Sequence of chain 1.B:
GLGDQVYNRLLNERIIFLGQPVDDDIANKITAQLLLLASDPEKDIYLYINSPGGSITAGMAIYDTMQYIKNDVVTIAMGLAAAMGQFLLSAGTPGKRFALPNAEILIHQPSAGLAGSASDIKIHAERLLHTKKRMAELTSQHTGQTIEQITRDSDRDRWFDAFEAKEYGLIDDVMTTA

Binding-site contacts:
Ligand atom CE1 contacts residue TYR89 of chain 1.B at 4.0 Å (hydrophobic).
Ligand atom CB contacts residue TYR89 of chain 1.B at 3.5 Å (hydrophobic).
Ligand atom CE1 contacts residue THR86 of chain 1.B at 3.9 Å.
Ligand atom CE contacts residue ILE36 of chain 1.C at 3.7 Å (hydrophobic).
Ligand atom C6 contacts residue LEU31 of chain 1.C at 3.9 Å (hydrophobic).
Ligand atom C8 contacts residue GLU34 of chain 1.C at 3.6 Å.
Ligand atom CA contacts residue TYR89 of chain 1.B at 3.3 Å (hydrophobic).
Ligand atom C contacts residue TYR89 of chain 1.B at 3.1 Å (hydrophobic).
Ligand atom CA contacts residue TYR67 of chain 1.C at 3.5 Å (hydrophobic).
Ligand atom O contacts residue TYR69 of chain 1.C at 2.6 Å (h-bond).
Ligand atom O contacts residue TYR89 of chain 1.B at 3.4 Å (h-bond).
Ligand atom O contacts residue MET196 of chain 1.C at 3.5 Å.
Ligand atom C contacts residue TYR69 of chain 1.C at 3.6 Å (hydrophobic).
Ligand atom CD2 contacts residue ILE97 of chain 1.C at 4.0 Å (hydrophobic).
Ligand atom C7 contacts residue GLU34 of chain 1.C at 4.0 Å.
Ligand atom CM contacts residue MET196 of chain 1.C at 3.7 Å (hydrophobic).
Ligand atom CD1 contacts residue LEU56 of chain 1.B at 3.8 Å (hydrophobic).
Ligand atom C contacts residue TYR89 of chain 1.B at 4.0 Å (hydrophobic).
Ligand atom N contacts residue TYR69 of chain 1.C at 3.7 Å.
Ligand atom CD contacts residue TYR69 of chain 1.C at 3.8 Å (hydrophobic).
Ligand atom C6 contacts residue GLU34 of chain 1.C at 4.0 Å.
Ligand atom C5 contacts residue LEU56 of chain 1.B at 4.0 Å (hydrophobic).
Ligand atom N contacts residue TYR89 of chain 1.B at 3.5 Å (h-bond).
Ligand atom C contacts residue TYR89 of chain 1.B at 4.0 Å (hydrophobic).
Ligand atom CE1 contacts residue LEU56 of chain 1.B at 3.6 Å (hydrophobic).
Ligand atom CE2 contacts residue MET99 of chain 1.C at 3.7 Å (hydrophobic).
Ligand atom CB contacts residue TYR67 of chain 1.C at 3.6 Å (hydrophobic).
Ligand atom C7 contacts residue LEU57 of chain 1.B at 4.0 Å (hydrophobic).
Ligand atom C8 contacts residue LEU57 of chain 1.B at 3.6 Å (hydrophobic).
Ligand atom C2 contacts residue LEU56 of chain 1.B at 4.1 Å (hydrophobic).
Ligand atom CE contacts residue TYR67 of chain 1.C at 3.4 Å (hydrophobic).
Ligand atom CE contacts residue GLU34 of chain 1.C at 3.6 Å.
Ligand atom CD contacts residue ALA199 of chain 1.C at 3.5 Å (hydrophobic).
Ligand atom N contacts residue TYR89 of chain 1.B at 4.1 Å.
Ligand atom CE2 contacts residue TYR69 of chain 1.C at 3.8 Å (hydrophobic).
Ligand atom CZ contacts residue MET99 of chain 1.C at 4.1 Å (hydrophobic).
Ligand atom C7 contacts residue SER60 of chain 1.B at 3.5 Å.
Ligand atom O contacts residue TYR89 of chain 1.B at 3.1 Å (h-bond).
Ligand atom CD2 contacts residue TYR69 of chain 1.C at 3.4 Å (hydrophobic).
Ligand atom CD1 contacts residue TYR89 of chain 1.B at 3.4 Å (hydrophobic).

Sequence of chain 1.C:
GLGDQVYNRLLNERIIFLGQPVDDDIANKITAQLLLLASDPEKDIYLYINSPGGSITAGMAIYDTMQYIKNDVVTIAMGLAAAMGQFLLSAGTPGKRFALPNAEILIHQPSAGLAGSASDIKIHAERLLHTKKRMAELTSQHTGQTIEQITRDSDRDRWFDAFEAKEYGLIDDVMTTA

The small molecule below binds the protein below.
Small molecule (SMILES): C/C=C/C=C/C=C/C(=O)N[C@@H](Cc1ccccc1)C(=O)N[C@H]1COC(=O)[C@@H]2C[C@@H](C)CN2C(=O)[C@H](C)NC(=O)[C@H](C)N(C)C(=O)[C@@H]2CCCN2C1=O